Binding-site contacts:
Ligand atom C5 contacts residue ASN234 of chain 1.A at 3.7 Å.
Ligand atom O7 contacts residue ARG454 of chain 1.C at 4.3 Å.
Ligand atom C1 contacts residue THR108 of chain 1.A at 3.8 Å.
Ligand atom C6 contacts residue THR236 of chain 1.A at 4.2 Å.
Ligand atom O5 contacts residue THR236 of chain 1.A at 3.7 Å.
Ligand atom C8 contacts residue LYS459 of chain 1.C at 3.2 Å.
Ligand atom O5 contacts residue THR108 of chain 1.A at 3.3 Å.
Ligand atom C7 contacts residue LYS459 of chain 1.C at 4.5 Å.
Ligand atom C2 contacts residue ASN234 of chain 1.A at 2.4 Å.
Ligand atom C7 contacts residue ASN234 of chain 1.A at 3.5 Å.
Ligand atom C5 contacts residue THR108 of chain 1.A at 4.3 Å.
Ligand atom O7 contacts residue SER456 of chain 1.C at 3.9 Å.
Ligand atom C6 contacts residue THR108 of chain 1.A at 4.2 Å.
Ligand atom C8 contacts residue ARG237 of chain 1.A at 4.0 Å.
Ligand atom C8 contacts residue GLU462 of chain 1.C at 4.2 Å.
Ligand atom C1 contacts residue ASN234 of chain 1.A at 1.4 Å.
Ligand atom C3 contacts residue ASN234 of chain 1.A at 3.8 Å.
Ligand atom C4 contacts residue ASN234 of chain 1.A at 4.2 Å.
Ligand atom O7 contacts residue ASN234 of chain 1.A at 3.8 Å.
Ligand atom O6 contacts residue THR108 of chain 1.A at 4.1 Å.
Ligand atom O5 contacts residue ASN234 of chain 1.A at 2.4 Å (h-bond).
Ligand atom C5 contacts residue THR236 of chain 1.A at 3.6 Å.
Ligand atom N2 contacts residue ASN234 of chain 1.A at 2.9 Å (h-bond).
Ligand atom C1 contacts residue THR236 of chain 1.A at 3.9 Å.

A protein and the small-molecule ligand that binds it are described below.
Small molecule (SMILES): CC(=O)N[C@H]1[C@H](O[C@H]2[C@H](O)[C@@H](NC(C)=O)CO[C@@H]2CO)O[C@H](CO)[C@@H](O)[C@@H]1O

Sequence of chain 1.A:
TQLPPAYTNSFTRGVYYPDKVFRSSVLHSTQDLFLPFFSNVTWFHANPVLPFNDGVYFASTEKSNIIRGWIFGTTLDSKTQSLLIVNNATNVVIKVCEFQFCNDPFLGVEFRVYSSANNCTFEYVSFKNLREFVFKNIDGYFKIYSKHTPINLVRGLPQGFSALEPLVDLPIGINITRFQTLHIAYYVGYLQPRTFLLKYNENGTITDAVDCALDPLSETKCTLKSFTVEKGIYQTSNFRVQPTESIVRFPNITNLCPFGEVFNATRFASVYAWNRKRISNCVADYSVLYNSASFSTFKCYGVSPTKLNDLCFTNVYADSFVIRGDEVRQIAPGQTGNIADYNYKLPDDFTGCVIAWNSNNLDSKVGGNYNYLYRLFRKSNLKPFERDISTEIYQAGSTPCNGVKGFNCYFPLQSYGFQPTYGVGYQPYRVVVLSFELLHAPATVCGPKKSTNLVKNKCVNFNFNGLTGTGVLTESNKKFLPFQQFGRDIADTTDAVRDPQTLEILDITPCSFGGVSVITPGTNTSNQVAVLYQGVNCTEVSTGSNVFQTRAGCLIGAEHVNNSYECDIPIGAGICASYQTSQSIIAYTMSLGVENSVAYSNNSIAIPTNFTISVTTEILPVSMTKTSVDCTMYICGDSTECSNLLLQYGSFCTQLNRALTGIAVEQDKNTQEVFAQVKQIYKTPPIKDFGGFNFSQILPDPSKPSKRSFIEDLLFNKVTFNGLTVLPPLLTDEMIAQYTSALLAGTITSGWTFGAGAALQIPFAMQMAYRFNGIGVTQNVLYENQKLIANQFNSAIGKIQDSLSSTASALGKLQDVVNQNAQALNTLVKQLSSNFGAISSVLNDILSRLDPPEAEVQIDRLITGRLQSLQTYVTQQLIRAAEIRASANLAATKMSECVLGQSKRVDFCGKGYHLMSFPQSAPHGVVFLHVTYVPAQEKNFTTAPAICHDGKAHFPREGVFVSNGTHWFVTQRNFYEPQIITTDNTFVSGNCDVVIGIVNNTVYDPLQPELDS

Sequence of chain 1.C:
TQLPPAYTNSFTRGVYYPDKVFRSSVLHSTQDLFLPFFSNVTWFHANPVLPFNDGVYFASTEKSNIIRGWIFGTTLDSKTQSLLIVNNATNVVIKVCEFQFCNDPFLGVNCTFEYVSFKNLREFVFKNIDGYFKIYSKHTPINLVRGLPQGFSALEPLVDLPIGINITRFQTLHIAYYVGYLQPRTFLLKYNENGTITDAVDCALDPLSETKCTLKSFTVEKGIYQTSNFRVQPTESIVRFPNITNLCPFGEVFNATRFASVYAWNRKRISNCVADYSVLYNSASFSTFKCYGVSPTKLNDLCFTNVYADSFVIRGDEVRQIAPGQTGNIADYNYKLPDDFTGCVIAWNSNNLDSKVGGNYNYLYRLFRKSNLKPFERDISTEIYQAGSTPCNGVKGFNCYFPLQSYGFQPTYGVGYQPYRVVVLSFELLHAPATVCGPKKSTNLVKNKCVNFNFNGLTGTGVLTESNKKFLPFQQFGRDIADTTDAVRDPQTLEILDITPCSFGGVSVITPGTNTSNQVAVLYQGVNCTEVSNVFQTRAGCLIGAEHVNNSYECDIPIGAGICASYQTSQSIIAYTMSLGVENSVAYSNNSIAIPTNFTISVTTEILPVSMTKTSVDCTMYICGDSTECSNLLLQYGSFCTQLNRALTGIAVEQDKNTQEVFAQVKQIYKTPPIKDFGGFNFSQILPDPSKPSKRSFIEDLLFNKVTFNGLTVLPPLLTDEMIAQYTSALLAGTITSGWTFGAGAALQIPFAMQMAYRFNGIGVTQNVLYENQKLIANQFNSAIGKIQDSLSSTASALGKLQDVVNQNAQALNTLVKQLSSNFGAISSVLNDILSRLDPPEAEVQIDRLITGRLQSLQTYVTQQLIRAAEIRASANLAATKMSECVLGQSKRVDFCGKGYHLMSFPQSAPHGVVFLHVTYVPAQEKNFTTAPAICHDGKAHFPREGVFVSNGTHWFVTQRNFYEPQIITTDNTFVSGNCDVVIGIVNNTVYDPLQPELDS